Binding-site contacts:
Ligand atom C6 contacts residue ASN181 of chain 1.D at 4.2 Å.
Ligand atom O5 contacts residue THR183 of chain 1.D at 3.1 Å.
Ligand atom C2 contacts residue ASN181 of chain 1.D at 2.5 Å.
Ligand atom C3 contacts residue ASN181 of chain 1.D at 3.8 Å.
Ligand atom C5 contacts residue THR286 of chain 1.D at 4.3 Å.
Ligand atom C6 contacts residue THR286 of chain 1.D at 3.4 Å.
Ligand atom O5 contacts residue ASN181 of chain 1.D at 2.1 Å (h-bond).
Ligand atom O7 contacts residue ASN181 of chain 1.D at 4.2 Å.
Ligand atom C5 contacts residue THR183 of chain 1.D at 3.6 Å.
Ligand atom C5 contacts residue ASN181 of chain 1.D at 3.5 Å.
Ligand atom C6 contacts residue THR183 of chain 1.D at 4.5 Å.
Ligand atom O6 contacts residue THR286 of chain 1.D at 4.4 Å.
Ligand atom C1 contacts residue THR183 of chain 1.D at 3.5 Å.
Ligand atom N2 contacts residue ASN181 of chain 1.D at 3.2 Å (h-bond).
Ligand atom C4 contacts residue ASN181 of chain 1.D at 4.1 Å.
Ligand atom O6 contacts residue ASN181 of chain 1.D at 3.9 Å.
Ligand atom C7 contacts residue ASN181 of chain 1.D at 4.0 Å.
Ligand atom C1 contacts residue ASN181 of chain 1.D at 1.4 Å.
Ligand atom O5 contacts residue THR184 of chain 1.D at 4.4 Å.

A small-molecule ligand and the protein it binds are described below.
Small molecule (SMILES): CC(=O)N[C@@H]1[C@@H](O)[C@H](O)[C@@H](CO)O[C@H]1O

Sequence of chain 1.D:
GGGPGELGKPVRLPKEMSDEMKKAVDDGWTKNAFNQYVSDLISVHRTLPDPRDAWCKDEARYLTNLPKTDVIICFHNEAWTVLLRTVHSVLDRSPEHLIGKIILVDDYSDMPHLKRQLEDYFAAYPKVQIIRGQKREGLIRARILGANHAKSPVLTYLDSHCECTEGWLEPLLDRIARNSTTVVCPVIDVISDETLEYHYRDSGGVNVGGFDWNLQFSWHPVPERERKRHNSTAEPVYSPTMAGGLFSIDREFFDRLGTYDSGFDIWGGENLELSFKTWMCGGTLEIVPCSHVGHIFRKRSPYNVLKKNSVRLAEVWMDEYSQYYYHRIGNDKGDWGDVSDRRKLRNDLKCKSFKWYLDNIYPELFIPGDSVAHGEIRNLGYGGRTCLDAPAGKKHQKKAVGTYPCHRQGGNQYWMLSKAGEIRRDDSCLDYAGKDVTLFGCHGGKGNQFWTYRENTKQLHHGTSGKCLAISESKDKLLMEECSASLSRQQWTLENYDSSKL